A small-molecule ligand and the protein it binds are described below.
Small molecule (SMILES): C[C@H]1O[C@@H](n2cnc3c(N)ncnc32)[C@H](O)[C@@H]1O

Sequence of chain 1.E:
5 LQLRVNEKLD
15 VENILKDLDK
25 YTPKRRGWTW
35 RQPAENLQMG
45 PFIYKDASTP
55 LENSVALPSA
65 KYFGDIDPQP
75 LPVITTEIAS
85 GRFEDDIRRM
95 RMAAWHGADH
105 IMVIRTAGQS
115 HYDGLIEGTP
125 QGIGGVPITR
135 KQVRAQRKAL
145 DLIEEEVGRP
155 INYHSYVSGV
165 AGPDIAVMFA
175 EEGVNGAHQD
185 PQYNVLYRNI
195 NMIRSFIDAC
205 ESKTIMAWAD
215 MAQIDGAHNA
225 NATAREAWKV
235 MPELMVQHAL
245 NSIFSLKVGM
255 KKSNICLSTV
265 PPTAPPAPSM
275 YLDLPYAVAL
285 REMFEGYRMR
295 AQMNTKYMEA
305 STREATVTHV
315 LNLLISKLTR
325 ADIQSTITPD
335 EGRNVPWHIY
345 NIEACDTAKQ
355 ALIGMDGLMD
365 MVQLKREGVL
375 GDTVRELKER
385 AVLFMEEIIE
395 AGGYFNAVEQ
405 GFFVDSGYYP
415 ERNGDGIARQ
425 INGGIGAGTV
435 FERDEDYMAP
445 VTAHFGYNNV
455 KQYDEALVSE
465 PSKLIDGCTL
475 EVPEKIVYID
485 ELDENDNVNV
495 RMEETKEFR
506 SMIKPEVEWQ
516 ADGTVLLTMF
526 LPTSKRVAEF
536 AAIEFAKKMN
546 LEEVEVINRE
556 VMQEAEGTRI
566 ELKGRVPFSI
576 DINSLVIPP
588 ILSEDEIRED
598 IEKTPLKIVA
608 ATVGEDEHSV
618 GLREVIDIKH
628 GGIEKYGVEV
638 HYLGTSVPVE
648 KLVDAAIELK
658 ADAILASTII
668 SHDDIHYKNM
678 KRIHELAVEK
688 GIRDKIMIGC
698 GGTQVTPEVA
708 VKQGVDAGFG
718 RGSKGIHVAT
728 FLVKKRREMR

Binding-site contacts:
Ligand atom C2 contacts residue ASP487 of chain 1.E at 4.5 Å.
Ligand atom C5 contacts residue LEU486 of chain 1.E at 4.0 Å (hydrophobic).
Ligand atom O2' contacts residue LEU486 of chain 1.E at 3.9 Å.
Ligand atom C1' contacts residue B121 of chain 1.I at 4.2 Å.
Ligand atom N7 contacts residue B121 of chain 1.I at 3.7 Å.
Ligand atom O2' contacts residue GLU121 of chain 1.E at 4.0 Å.
Ligand atom N9 contacts residue B121 of chain 1.I at 3.5 Å (h-bond).
Ligand atom O3' contacts residue ASP487 of chain 1.E at 4.3 Å.
Ligand atom C4 contacts residue B121 of chain 1.I at 3.2 Å.
Ligand atom C5' contacts residue B121 of chain 1.I at 2.0 Å.
Ligand atom O3' contacts residue PRO124 of chain 1.E at 3.9 Å.
Ligand atom C8 contacts residue LEU486 of chain 1.E at 3.7 Å (hydrophobic).
Ligand atom O3' contacts residue B121 of chain 1.I at 3.9 Å.
Ligand atom N7 contacts residue LEU486 of chain 1.E at 4.0 Å.
Ligand atom N1 contacts residue LEU486 of chain 1.E at 3.2 Å (h-bond).
Ligand atom N3 contacts residue LEU486 of chain 1.E at 3.3 Å (h-bond).
Ligand atom N1 contacts residue B121 of chain 1.I at 3.5 Å (h-bond).
Ligand atom C3' contacts residue B121 of chain 1.I at 3.8 Å.
Ligand atom N9 contacts residue LEU486 of chain 1.E at 4.1 Å.
Ligand atom C2 contacts residue B121 of chain 1.I at 3.4 Å.
Ligand atom C2 contacts residue LEU486 of chain 1.E at 3.0 Å (hydrophobic).
Ligand atom C8 contacts residue B121 of chain 1.I at 3.8 Å.
Ligand atom C6 contacts residue B121 of chain 1.I at 3.8 Å.
Ligand atom O4' contacts residue B121 of chain 1.I at 3.3 Å (h-bond).
Ligand atom C5 contacts residue B121 of chain 1.I at 3.4 Å.
Ligand atom C4 contacts residue LEU486 of chain 1.E at 3.8 Å (hydrophobic).
Ligand atom N3 contacts residue ASP487 of chain 1.E at 4.4 Å.
Ligand atom C6 contacts residue LEU486 of chain 1.E at 3.8 Å (hydrophobic).
Ligand atom N3 contacts residue B121 of chain 1.I at 3.4 Å.
Ligand atom C4' contacts residue B121 of chain 1.I at 2.8 Å.